Sequence of chain 1.C:
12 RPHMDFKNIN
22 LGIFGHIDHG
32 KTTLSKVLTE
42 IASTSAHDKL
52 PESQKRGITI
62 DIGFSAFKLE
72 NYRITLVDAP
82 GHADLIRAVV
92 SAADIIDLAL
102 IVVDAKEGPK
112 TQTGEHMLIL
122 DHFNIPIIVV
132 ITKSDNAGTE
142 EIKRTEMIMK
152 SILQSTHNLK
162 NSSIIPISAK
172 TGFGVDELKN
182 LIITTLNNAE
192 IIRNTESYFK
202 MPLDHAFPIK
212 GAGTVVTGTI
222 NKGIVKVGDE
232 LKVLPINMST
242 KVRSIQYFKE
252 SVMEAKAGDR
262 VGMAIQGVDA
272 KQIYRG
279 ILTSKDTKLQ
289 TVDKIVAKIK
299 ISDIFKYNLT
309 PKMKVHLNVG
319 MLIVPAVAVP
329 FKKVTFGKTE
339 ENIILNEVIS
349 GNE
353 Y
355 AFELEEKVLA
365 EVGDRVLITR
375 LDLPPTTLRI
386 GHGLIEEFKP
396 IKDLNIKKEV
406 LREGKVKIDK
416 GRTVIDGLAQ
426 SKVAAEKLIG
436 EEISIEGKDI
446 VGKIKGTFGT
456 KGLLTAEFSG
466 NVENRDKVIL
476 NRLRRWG

The small molecule below binds the protein below.
Small molecule (SMILES): C[C@H](CCC(=O)O)[C@H]1CC[C@H]2[C@@H]3CC[C@@H]4C[C@H](O)CC[C@]4(C)[C@H]3C[C@H](O)[C@]12C

Binding-site contacts:
Ligand atom O4 contacts residue ILE61 of chain 1.C at 3.2 Å (h-bond).
Ligand atom C15 contacts residue THR218 of chain 1.C at 4.1 Å.
Ligand atom C22 contacts residue ILE63 of chain 1.C at 3.9 Å (hydrophobic).
Ligand atom C8 contacts residue VAL216 of chain 1.C at 4.0 Å (hydrophobic).
Ligand atom O3 contacts residue ASP62 of chain 1.C at 3.7 Å.
Ligand atom C19 contacts residue ILE63 of chain 1.C at 4.0 Å (hydrophobic).
Ligand atom C8 contacts residue MET264 of chain 1.C at 4.0 Å (hydrophobic).
Ligand atom C11 contacts residue GLN247 of chain 1.C at 3.9 Å.
Ligand atom O3 contacts residue PHE65 of chain 1.C at 2.9 Å (h-bond).
Ligand atom O3 contacts residue SER66 of chain 1.C at 3.9 Å.
Ligand atom O3 contacts residue GLY64 of chain 1.C at 3.6 Å (h-bond).
Ligand atom O1 contacts residue GLN247 of chain 1.C at 2.8 Å (h-bond).
Ligand atom C16 contacts residue ILE63 of chain 1.C at 3.7 Å (hydrophobic).
Ligand atom C10 contacts residue GLN247 of chain 1.C at 3.8 Å.
Ligand atom C23 contacts residue PHE65 of chain 1.C at 3.9 Å (hydrophobic).
Ligand atom C1 contacts residue SER245 of chain 1.C at 4.1 Å.
Ligand atom C21 contacts residue ILE63 of chain 1.C at 3.8 Å (hydrophobic).
Ligand atom C1 contacts residue GLN247 of chain 1.C at 3.9 Å.
Ligand atom O3 contacts residue ILE63 of chain 1.C at 3.5 Å (h-bond).
Ligand atom C6 contacts residue GLN247 of chain 1.C at 3.6 Å.
Ligand atom O3 contacts residue ILE61 of chain 1.C at 4.1 Å.
Ligand atom C15 contacts residue GLY263 of chain 1.C at 4.0 Å.
Ligand atom C18 contacts residue VAL216 of chain 1.C at 3.7 Å (hydrophobic).
Ligand atom C20 contacts residue PHE208 of chain 1.C at 4.1 Å (hydrophobic).
Ligand atom C23 contacts residue ILE63 of chain 1.C at 3.9 Å (hydrophobic).
Ligand atom C8 contacts residue GLY263 of chain 1.C at 3.8 Å.
Ligand atom C7 contacts residue MET264 of chain 1.C at 4.0 Å (hydrophobic).
Ligand atom C21 contacts residue PHE65 of chain 1.C at 3.8 Å (hydrophobic).
Ligand atom O2 contacts residue GLN247 of chain 1.C at 3.7 Å.
Ligand atom C20 contacts residue ILE63 of chain 1.C at 4.1 Å (hydrophobic).
Ligand atom C15 contacts residue ILE63 of chain 1.C at 4.1 Å (hydrophobic).
Ligand atom C17 contacts residue GLN247 of chain 1.C at 4.1 Å.
Ligand atom C16 contacts residue PHE65 of chain 1.C at 3.6 Å (hydrophobic).
Ligand atom C23 contacts residue ASP62 of chain 1.C at 4.0 Å.
Ligand atom O2 contacts residue SER245 of chain 1.C at 3.7 Å.
Ligand atom C22 contacts residue ILE61 of chain 1.C at 3.0 Å (hydrophobic).
Ligand atom C2 contacts residue GLN247 of chain 1.C at 3.6 Å.
Ligand atom C23 contacts residue ILE61 of chain 1.C at 3.2 Å (hydrophobic).
Ligand atom C13 contacts residue GLN247 of chain 1.C at 4.1 Å.
Ligand atom C7 contacts residue VAL216 of chain 1.C at 3.7 Å (hydrophobic).